Binding-site contacts:
Ligand atom O6 contacts residue THR43 of chain 1.B at 4.3 Å.
Ligand atom C1 contacts residue ASN44 of chain 1.B at 1.4 Å.
Ligand atom O7 contacts residue ASN23 of chain 1.B at 3.3 Å (h-bond).
Ligand atom O5 contacts residue THR43 of chain 1.B at 4.4 Å.
Ligand atom O5 contacts residue HIS68 of chain 1.B at 3.4 Å (h-bond).
Ligand atom O7 contacts residue HIS68 of chain 1.B at 4.5 Å.
Ligand atom C5 contacts residue ASN44 of chain 1.B at 3.6 Å.
Ligand atom C1 contacts residue HIS68 of chain 1.B at 4.2 Å.
Ligand atom O6 contacts residue VAL67 of chain 1.B at 4.2 Å.
Ligand atom C2 contacts residue HIS68 of chain 1.B at 4.1 Å.
Ligand atom C6 contacts residue HIS68 of chain 1.B at 4.0 Å.
Ligand atom O7 contacts residue ASN44 of chain 1.B at 3.9 Å.
Ligand atom C7 contacts residue ASN23 of chain 1.B at 3.7 Å.
Ligand atom C7 contacts residue ASN44 of chain 1.B at 3.6 Å.
Ligand atom C6 contacts residue THR43 of chain 1.B at 4.2 Å.
Ligand atom C4 contacts residue ASN44 of chain 1.B at 4.1 Å.
Ligand atom O5 contacts residue ASN44 of chain 1.B at 2.3 Å (h-bond).
Ligand atom C2 contacts residue ASN44 of chain 1.B at 2.4 Å.
Ligand atom C5 contacts residue HIS68 of chain 1.B at 3.9 Å.
Ligand atom O6 contacts residue HIS68 of chain 1.B at 3.0 Å (h-bond).
Ligand atom C8 contacts residue ASN23 of chain 1.B at 3.3 Å.
Ligand atom N2 contacts residue ASN44 of chain 1.B at 2.9 Å (h-bond).
Ligand atom C3 contacts residue ASN44 of chain 1.B at 3.8 Å.
Ligand atom C4 contacts residue HIS68 of chain 1.B at 3.9 Å.

The small molecule below binds the protein below.
Small molecule (SMILES): CC(=O)N[C@@H]1[C@@H](O)[C@H](O)[C@@H](CO)O[C@H]1O

Sequence of chain 1.B:
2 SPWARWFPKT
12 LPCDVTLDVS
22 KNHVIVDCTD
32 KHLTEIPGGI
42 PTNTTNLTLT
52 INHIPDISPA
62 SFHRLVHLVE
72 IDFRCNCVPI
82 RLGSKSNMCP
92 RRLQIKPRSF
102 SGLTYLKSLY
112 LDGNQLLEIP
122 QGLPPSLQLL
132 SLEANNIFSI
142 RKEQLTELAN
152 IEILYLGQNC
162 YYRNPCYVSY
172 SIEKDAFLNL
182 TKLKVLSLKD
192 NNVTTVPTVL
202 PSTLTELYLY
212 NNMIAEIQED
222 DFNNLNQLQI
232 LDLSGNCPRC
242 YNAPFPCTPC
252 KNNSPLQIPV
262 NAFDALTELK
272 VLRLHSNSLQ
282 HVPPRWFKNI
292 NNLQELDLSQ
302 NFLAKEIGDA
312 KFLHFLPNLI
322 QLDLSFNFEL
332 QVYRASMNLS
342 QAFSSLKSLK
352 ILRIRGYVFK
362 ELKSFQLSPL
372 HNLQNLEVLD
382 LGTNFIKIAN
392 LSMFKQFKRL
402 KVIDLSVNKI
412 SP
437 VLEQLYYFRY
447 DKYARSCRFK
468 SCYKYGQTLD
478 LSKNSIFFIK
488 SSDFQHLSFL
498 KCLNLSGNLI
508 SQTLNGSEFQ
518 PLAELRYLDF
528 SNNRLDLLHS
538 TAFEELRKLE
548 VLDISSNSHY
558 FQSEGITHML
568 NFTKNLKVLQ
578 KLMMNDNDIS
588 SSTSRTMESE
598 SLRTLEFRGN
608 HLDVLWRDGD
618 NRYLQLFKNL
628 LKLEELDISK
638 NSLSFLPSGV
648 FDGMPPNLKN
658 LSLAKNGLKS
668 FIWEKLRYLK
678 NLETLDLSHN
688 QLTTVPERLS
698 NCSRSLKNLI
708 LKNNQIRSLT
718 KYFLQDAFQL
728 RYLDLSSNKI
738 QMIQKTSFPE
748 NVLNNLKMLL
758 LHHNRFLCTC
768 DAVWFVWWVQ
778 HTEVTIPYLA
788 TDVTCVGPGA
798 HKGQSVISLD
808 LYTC